This small molecule binds to this protein.
Small molecule (SMILES): O=C[C@H]1O[C@@H](O)[C@H](O)[C@@H](O)[C@@H]1O[C@@H]1O[C@H](CO)[C@H](O)[C@H](O)[C@H]1O

Sequence of chain 1.A:
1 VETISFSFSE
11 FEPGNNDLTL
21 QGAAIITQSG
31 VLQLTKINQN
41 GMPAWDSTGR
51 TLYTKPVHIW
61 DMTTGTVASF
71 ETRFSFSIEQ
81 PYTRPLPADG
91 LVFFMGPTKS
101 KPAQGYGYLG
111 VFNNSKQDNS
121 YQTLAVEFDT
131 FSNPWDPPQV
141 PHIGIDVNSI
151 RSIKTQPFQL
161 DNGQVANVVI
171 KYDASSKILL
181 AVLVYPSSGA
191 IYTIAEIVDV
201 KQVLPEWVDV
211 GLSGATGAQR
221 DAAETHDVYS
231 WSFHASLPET

Binding-site contacts:
Ligand atom C5 contacts residue PHE131 of chain 1.A at 3.6 Å (hydrophobic).
Ligand atom O6 contacts residue ALA222 of chain 1.A at 3.6 Å.
Ligand atom O4 contacts residue ALA88 of chain 1.A at 3.9 Å.
Ligand atom O6 contacts residue GLN219 of chain 1.A at 3.0 Å (h-bond).
Ligand atom C4 contacts residue ALA218 of chain 1.A at 4.2 Å (hydrophobic).
Ligand atom C6 contacts residue ALA218 of chain 1.A at 4.0 Å (hydrophobic).
Ligand atom O3 contacts residue ALA218 of chain 1.A at 3.6 Å.
Ligand atom O4 contacts residue ALA218 of chain 1.A at 3.4 Å.
Ligand atom C3 contacts residue ASP89 of chain 1.A at 3.5 Å.
Ligand atom C4 contacts residue ASP89 of chain 1.A at 3.5 Å.
Ligand atom O2 contacts residue ASN133 of chain 1.A at 3.7 Å.
Ligand atom C2 contacts residue TYR106 of chain 1.A at 4.3 Å (hydrophobic).
Ligand atom C5 contacts residue ALA218 of chain 1.A at 4.3 Å (hydrophobic).
Ligand atom O4 contacts residue ASP89 of chain 1.A at 2.7 Å (salt-bridge).
Ligand atom C1 contacts residue ALA218 of chain 1.A at 3.9 Å (hydrophobic).
Ligand atom C2 contacts residue ALA218 of chain 1.A at 4.0 Å (hydrophobic).
Ligand atom C3 contacts residue ALA218 of chain 1.A at 3.8 Å (hydrophobic).
Ligand atom O3 contacts residue ASN133 of chain 1.A at 2.9 Å (h-bond).
Ligand atom C6 contacts residue GLY217 of chain 1.A at 4.3 Å.
Ligand atom O4 contacts residue GLY217 of chain 1.A at 3.1 Å.
Ligand atom O3 contacts residue TYR106 of chain 1.A at 3.7 Å.
Ligand atom C6 contacts residue ALA222 of chain 1.A at 3.6 Å (hydrophobic).
Ligand atom O3 contacts residue ASP89 of chain 1.A at 2.7 Å (salt-bridge).
Ligand atom C4 contacts residue ALA88 of chain 1.A at 4.0 Å (hydrophobic).
Ligand atom C2 contacts residue ASN133 of chain 1.A at 4.2 Å.
Ligand atom O4 contacts residue TYR106 of chain 1.A at 4.2 Å.
Ligand atom O3 contacts residue GLY107 of chain 1.A at 3.0 Å (h-bond).
Ligand atom O3 contacts residue PHE131 of chain 1.A at 4.0 Å.
Ligand atom C4 contacts residue PHE131 of chain 1.A at 3.8 Å (hydrophobic).
Ligand atom C6 contacts residue PHE131 of chain 1.A at 3.8 Å (hydrophobic).
Ligand atom O2 contacts residue GLN219 of chain 1.A at 4.0 Å.
Ligand atom C3 contacts residue PHE131 of chain 1.A at 3.6 Å (hydrophobic).
Ligand atom O3 contacts residue GLN219 of chain 1.A at 3.4 Å (h-bond).
Ligand atom C6 contacts residue ALA88 of chain 1.A at 4.2 Å (hydrophobic).
Ligand atom C3 contacts residue ASN133 of chain 1.A at 3.4 Å.
Ligand atom C4 contacts residue ALA218 of chain 1.A at 4.2 Å (hydrophobic).
Ligand atom O5 contacts residue ALA218 of chain 1.A at 3.6 Å.
Ligand atom O4 contacts residue ALA218 of chain 1.A at 3.0 Å (h-bond).
Ligand atom O6 contacts residue PHE131 of chain 1.A at 4.2 Å.
Ligand atom C2 contacts residue GLN219 of chain 1.A at 4.3 Å.